This small molecule binds to this protein.
Small molecule (SMILES): C=C1CC[C@@]2(C(C)C)C[C@@H]12

Binding-site contacts:
Ligand atom C contacts residue PHE278 of chain 1.B at 3.5 Å (hydrophobic).
Ligand atom C1 contacts residue LEU344 of chain 1.B at 4.4 Å (hydrophobic).
Ligand atom C6 contacts residue LEU344 of chain 1.B at 4.2 Å (hydrophobic).
Ligand atom C4 contacts residue ILE95 of chain 1.B at 4.3 Å (hydrophobic).
Ligand atom C6 contacts residue ALA279 of chain 1.B at 3.9 Å (hydrophobic).
Ligand atom C9 contacts residue PHE187 of chain 1.B at 4.1 Å (hydrophobic).
Ligand atom C3 contacts residue VAL348 of chain 1.B at 3.8 Å (hydrophobic).
Ligand atom C5 contacts residue PHE278 of chain 1.B at 4.1 Å (hydrophobic).
Ligand atom C5 contacts residue ILE190 of chain 1.B at 4.3 Å (hydrophobic).
Ligand atom C9 contacts residue LEU344 of chain 1.B at 4.1 Å (hydrophobic).
Ligand atom C2 contacts residue PHE96 of chain 1.B at 4.4 Å (hydrophobic).
Ligand atom C1 contacts residue THR283 of chain 1.B at 4.4 Å.
Ligand atom C contacts residue ILE95 of chain 1.B at 3.9 Å (hydrophobic).
Ligand atom C6 contacts residue THR283 of chain 1.B at 3.2 Å.
Ligand atom C3 contacts residue ILE95 of chain 1.B at 3.9 Å (hydrophobic).
Ligand atom C4 contacts residue VAL348 of chain 1.B at 3.7 Å (hydrophobic).
Ligand atom C1 contacts residue ALA279 of chain 1.B at 4.3 Å (hydrophobic).

Sequence of chain 1.B:
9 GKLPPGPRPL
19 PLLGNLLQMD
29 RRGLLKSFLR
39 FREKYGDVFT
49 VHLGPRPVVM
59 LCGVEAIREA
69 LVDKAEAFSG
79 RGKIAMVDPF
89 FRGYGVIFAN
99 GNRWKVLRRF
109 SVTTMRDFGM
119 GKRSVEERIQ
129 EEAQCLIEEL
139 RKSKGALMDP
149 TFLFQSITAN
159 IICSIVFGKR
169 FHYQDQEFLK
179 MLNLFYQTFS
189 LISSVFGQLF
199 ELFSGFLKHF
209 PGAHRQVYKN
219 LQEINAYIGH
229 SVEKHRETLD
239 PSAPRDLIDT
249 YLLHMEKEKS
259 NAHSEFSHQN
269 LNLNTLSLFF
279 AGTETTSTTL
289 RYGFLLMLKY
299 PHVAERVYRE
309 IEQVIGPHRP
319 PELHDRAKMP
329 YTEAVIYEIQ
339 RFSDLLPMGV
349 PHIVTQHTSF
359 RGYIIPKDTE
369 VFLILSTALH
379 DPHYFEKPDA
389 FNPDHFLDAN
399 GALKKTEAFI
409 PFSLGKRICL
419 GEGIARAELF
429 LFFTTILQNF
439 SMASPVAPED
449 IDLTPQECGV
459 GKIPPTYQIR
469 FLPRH